Binding-site contacts:
Ligand atom N6 contacts residue PHE257 of chain 2.B at 3.3 Å.
Ligand atom N7 contacts residue ASN218 of chain 2.B at 3.1 Å (h-bond).
Ligand atom C5' contacts residue SER161 of chain 1.B at 3.5 Å.
Ligand atom N7 contacts residue PHE216 of chain 2.B at 3.5 Å.
Ligand atom C1 contacts residue ALA282 of chain 2.B at 3.0 Å (hydrophobic).
Ligand atom O2' contacts residue TYR80 of chain 1.B at 3.0 Å (h-bond).
Ligand atom N3 contacts residue PRO81 of chain 1.B at 3.4 Å.
Ligand atom C2 contacts residue ALA282 of chain 2.B at 3.4 Å (hydrophobic).
Ligand atom O5' contacts residue THR83 of chain 1.B at 3.6 Å.
Ligand atom C2 contacts residue PRO81 of chain 1.B at 3.6 Å (hydrophobic).
Ligand atom C3' contacts residue ASP19 of chain 1.B at 3.3 Å.
Ligand atom N3 contacts residue PHE257 of chain 2.B at 3.5 Å.
Ligand atom O5' contacts residue SER161 of chain 1.B at 3.0 Å (h-bond).
Ligand atom C4 contacts residue TRP53 of chain 1.B at 3.3 Å (hydrophobic).
Ligand atom O5' contacts residue TYR160 of chain 1.B at 2.9 Å (h-bond).
Ligand atom C1 contacts residue ARG280 of chain 2.B at 3.5 Å.
Ligand atom C5 contacts residue PHE257 of chain 2.B at 3.5 Å (hydrophobic).
Ligand atom O2' contacts residue TRP53 of chain 1.B at 3.4 Å.
Ligand atom C2' contacts residue PHE216 of chain 2.B at 3.6 Å (hydrophobic).
Ligand atom C2' contacts residue ASP19 of chain 1.B at 3.3 Å.
Ligand atom O3' contacts residue SER161 of chain 1.B at 2.9 Å (h-bond).
Ligand atom O2' contacts residue PRO81 of chain 1.B at 3.5 Å (h-bond).
Ligand atom N6 contacts residue ARG280 of chain 2.B at 3.0 Å (salt-bridge).
Ligand atom O2' contacts residue ASP19 of chain 1.B at 2.7 Å (salt-bridge).
Ligand atom C2 contacts residue PHE257 of chain 2.B at 3.5 Å (hydrophobic).
Ligand atom C1' contacts residue TYR80 of chain 1.B at 3.5 Å (hydrophobic).
Ligand atom C5' contacts residue THR158 of chain 1.B at 3.2 Å.
Ligand atom N3 contacts residue TRP53 of chain 1.B at 3.3 Å (h-bond).
Ligand atom O3' contacts residue ASP19 of chain 1.B at 2.7 Å (salt-bridge).
Ligand atom N6 contacts residue ASN218 of chain 2.B at 2.7 Å (h-bond).
Ligand atom C1 contacts residue PHE257 of chain 2.B at 3.3 Å (hydrophobic).
Ligand atom O5' contacts residue THR158 of chain 1.B at 2.8 Å (h-bond).
Ligand atom N7 contacts residue PHE257 of chain 2.B at 3.4 Å.
Ligand atom O3' contacts residue TYR80 of chain 1.B at 3.0 Å (h-bond).
Ligand atom C6 contacts residue PHE257 of chain 2.B at 3.3 Å (hydrophobic).
Ligand atom C4 contacts residue PHE257 of chain 2.B at 3.5 Å (hydrophobic).
Ligand atom O5' contacts residue PHE159 of chain 1.B at 3.1 Å.
Ligand atom O4' contacts residue THR158 of chain 1.B at 3.5 Å (h-bond).
Ligand atom N9 contacts residue PHE257 of chain 2.B at 3.6 Å.
Ligand atom C8 contacts residue PHE216 of chain 2.B at 3.6 Å (hydrophobic).

Sequence of chain 1.B:
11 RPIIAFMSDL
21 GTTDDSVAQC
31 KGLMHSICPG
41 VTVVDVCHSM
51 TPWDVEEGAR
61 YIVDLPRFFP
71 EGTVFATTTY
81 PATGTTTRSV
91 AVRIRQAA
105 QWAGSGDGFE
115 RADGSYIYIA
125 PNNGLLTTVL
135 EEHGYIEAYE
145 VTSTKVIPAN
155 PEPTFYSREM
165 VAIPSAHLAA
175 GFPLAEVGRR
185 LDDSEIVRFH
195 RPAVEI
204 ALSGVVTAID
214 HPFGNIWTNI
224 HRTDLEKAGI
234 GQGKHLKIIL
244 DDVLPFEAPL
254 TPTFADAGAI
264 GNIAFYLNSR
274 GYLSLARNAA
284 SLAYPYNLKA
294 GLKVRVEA

The small molecule below binds the protein below.
Small molecule (SMILES): Nc1ccnc2c1ncn2[C@@H]1O[C@H](CO)[C@@H](O)[C@H]1O

Sequence of chain 2.B:
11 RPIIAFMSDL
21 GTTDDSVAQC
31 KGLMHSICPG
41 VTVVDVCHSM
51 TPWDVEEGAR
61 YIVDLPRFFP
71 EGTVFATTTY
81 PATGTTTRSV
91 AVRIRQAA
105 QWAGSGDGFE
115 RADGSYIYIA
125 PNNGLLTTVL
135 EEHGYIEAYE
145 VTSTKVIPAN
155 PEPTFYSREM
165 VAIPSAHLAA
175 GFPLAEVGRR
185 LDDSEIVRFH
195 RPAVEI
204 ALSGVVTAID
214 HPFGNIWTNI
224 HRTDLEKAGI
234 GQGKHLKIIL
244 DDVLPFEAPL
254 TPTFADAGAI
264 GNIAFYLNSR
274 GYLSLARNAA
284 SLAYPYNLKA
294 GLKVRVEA